Sequence of chain 1.A:
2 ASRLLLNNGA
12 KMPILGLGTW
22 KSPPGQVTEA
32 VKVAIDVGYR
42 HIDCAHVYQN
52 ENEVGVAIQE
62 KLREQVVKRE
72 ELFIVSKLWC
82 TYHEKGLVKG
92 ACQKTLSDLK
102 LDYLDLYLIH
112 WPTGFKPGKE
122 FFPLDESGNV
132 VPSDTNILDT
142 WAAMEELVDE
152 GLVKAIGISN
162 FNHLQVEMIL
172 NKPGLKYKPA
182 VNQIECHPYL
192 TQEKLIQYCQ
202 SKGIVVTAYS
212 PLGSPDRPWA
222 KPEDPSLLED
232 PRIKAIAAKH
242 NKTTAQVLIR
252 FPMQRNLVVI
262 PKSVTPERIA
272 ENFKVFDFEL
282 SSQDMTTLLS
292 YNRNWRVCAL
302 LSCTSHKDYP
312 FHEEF

A protein and the small-molecule ligand that binds it are described below.
Small molecule (SMILES): O=C(O)Cc1nn(Cc2nc3cc(Cl)ccc3s2)c(=O)c2nccnc12

Binding-site contacts:
Ligand atom C7 contacts residue CYS299 of chain 1.A at 3.3 Å (hydrophobic).
Ligand atom N8 contacts residue TRP21 of chain 1.A at 3.4 Å.
Ligand atom O2 contacts residue TYR49 of chain 1.A at 2.6 Å (h-bond).
Ligand atom C6 contacts residue ARG218 of chain 1.A at 3.6 Å.
Ligand atom C3 contacts residue TRP21 of chain 1.A at 3.5 Å (hydrophobic).
Ligand atom CL19 contacts residue SER303 of chain 1.A at 3.6 Å.
Ligand atom C6 contacts residue TRP21 of chain 1.A at 3.7 Å (hydrophobic).
Ligand atom C1 contacts residue TRP21 of chain 1.A at 3.2 Å (hydrophobic).
Ligand atom C18 contacts residue NAP1 of chain 1.B at 3.2 Å.
Ligand atom C6 contacts residue SER215 of chain 1.A at 3.2 Å.
Ligand atom C16 contacts residue PHE123 of chain 1.A at 3.8 Å (hydrophobic).
Ligand atom CL19 contacts residue LEU301 of chain 1.A at 3.7 Å.
Ligand atom N5 contacts residue ARG218 of chain 1.A at 3.6 Å.
Ligand atom C12 contacts residue PHE123 of chain 1.A at 3.6 Å (hydrophobic).
Ligand atom O3 contacts residue NAP1 of chain 1.B at 3.4 Å.
Ligand atom N1 contacts residue TRP21 of chain 1.A at 3.3 Å.
Ligand atom C18 contacts residue HIS111 of chain 1.A at 3.7 Å.
Ligand atom O2 contacts residue HIS111 of chain 1.A at 2.8 Å (h-bond).
Ligand atom O1 contacts residue TRP21 of chain 1.A at 3.6 Å.
Ligand atom C15 contacts residue PHE123 of chain 1.A at 3.5 Å (hydrophobic).
Ligand atom C17 contacts residue TRP21 of chain 1.A at 3.3 Å (hydrophobic).
Ligand atom O1 contacts residue PRO219 of chain 1.A at 3.1 Å.
Ligand atom O2 contacts residue NAP1 of chain 1.B at 3.0 Å.
Ligand atom C7 contacts residue TRP21 of chain 1.A at 3.7 Å (hydrophobic).
Ligand atom C14 contacts residue PHE123 of chain 1.A at 3.5 Å (hydrophobic).
Ligand atom C7 contacts residue SER215 of chain 1.A at 3.2 Å.
Ligand atom N5 contacts residue PRO219 of chain 1.A at 3.8 Å.
Ligand atom N8 contacts residue CYS299 of chain 1.A at 3.5 Å (h-bond).
Ligand atom N5 contacts residue TRP21 of chain 1.A at 3.5 Å.
Ligand atom N8 contacts residue NAP1 of chain 1.B at 3.2 Å.
Ligand atom C2 contacts residue TRP21 of chain 1.A at 3.3 Å (hydrophobic).
Ligand atom C17 contacts residue TYR49 of chain 1.A at 3.8 Å (hydrophobic).
Ligand atom C11 contacts residue PHE123 of chain 1.A at 3.5 Å (hydrophobic).
Ligand atom C18 contacts residue TYR49 of chain 1.A at 3.7 Å (hydrophobic).
Ligand atom C17 contacts residue NAP1 of chain 1.B at 3.7 Å.
Ligand atom N2 contacts residue TRP21 of chain 1.A at 3.1 Å (h-bond).
Ligand atom C13 contacts residue PHE123 of chain 1.A at 3.6 Å (hydrophobic).
Ligand atom C4 contacts residue TRP21 of chain 1.A at 3.3 Å (hydrophobic).
Ligand atom C7 contacts residue NAP1 of chain 1.B at 3.3 Å.
Ligand atom C6 contacts residue CYS299 of chain 1.A at 3.7 Å (hydrophobic).